Binding-site contacts:
Ligand atom O7 contacts residue ILE122 of chain 1.C at 4.0 Å.
Ligand atom C7 contacts residue ARG121 of chain 1.C at 4.4 Å.
Ligand atom N2 contacts residue ARG121 of chain 1.C at 4.0 Å.
Ligand atom C7 contacts residue ASN124 of chain 1.C at 3.2 Å.
Ligand atom C8 contacts residue ASN124 of chain 1.C at 3.5 Å.
Ligand atom N2 contacts residue ASN124 of chain 1.C at 3.6 Å (h-bond).
Ligand atom C1 contacts residue ASN124 of chain 1.C at 3.0 Å.
Ligand atom O5 contacts residue ASN124 of chain 1.C at 3.4 Å (h-bond).
Ligand atom O7 contacts residue ASN124 of chain 1.C at 3.4 Å (h-bond).
Ligand atom O7 contacts residue ARG121 of chain 1.C at 4.2 Å.
Ligand atom C2 contacts residue ASN124 of chain 1.C at 3.3 Å.

Sequence of chain 1.C:
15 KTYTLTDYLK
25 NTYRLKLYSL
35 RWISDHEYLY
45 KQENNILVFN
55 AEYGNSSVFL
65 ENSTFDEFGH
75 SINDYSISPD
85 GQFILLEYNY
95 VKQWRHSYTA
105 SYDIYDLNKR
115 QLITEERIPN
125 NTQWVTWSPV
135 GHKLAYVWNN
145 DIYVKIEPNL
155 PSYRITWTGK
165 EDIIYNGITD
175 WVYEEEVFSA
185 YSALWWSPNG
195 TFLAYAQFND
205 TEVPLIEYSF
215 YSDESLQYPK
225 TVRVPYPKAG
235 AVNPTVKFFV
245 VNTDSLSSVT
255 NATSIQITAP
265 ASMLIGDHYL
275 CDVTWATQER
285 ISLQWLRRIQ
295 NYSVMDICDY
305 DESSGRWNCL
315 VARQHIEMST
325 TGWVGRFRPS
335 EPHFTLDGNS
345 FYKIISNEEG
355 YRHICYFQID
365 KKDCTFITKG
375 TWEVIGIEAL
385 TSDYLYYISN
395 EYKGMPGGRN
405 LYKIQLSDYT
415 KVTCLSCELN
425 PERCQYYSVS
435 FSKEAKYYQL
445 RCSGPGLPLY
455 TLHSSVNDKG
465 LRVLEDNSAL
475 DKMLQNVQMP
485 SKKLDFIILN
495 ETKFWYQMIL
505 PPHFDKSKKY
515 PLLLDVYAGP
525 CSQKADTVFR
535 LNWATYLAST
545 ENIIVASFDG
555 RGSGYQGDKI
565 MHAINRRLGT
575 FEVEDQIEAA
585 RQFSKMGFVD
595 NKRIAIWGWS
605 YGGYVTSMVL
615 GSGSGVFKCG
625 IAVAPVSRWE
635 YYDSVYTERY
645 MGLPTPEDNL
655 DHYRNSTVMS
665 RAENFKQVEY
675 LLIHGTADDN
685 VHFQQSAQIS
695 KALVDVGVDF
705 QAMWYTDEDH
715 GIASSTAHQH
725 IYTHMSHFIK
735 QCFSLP

This small molecule binds to this protein.
Small molecule (SMILES): CC(=O)N[C@@H]1[C@@H](O)[C@H](O)[C@@H](CO)O[C@H]1O